Binding-site contacts:
Ligand atom CE2 contacts residue PHE19 of chain 1.B at 3.5 Å (hydrophobic).
Ligand atom C contacts residue THR69 of chain 1.B at 3.9 Å.
Ligand atom C contacts residue THR69 of chain 1.B at 3.6 Å.
Ligand atom OD2 contacts residue THR69 of chain 1.B at 3.8 Å.
Ligand atom O contacts residue THR69 of chain 1.B at 3.9 Å.
Ligand atom CD1 contacts residue LEU60 of chain 1.B at 3.8 Å (hydrophobic).
Ligand atom N contacts residue THR69 of chain 1.B at 2.9 Å (h-bond).
Ligand atom CB contacts residue TYR71 of chain 1.B at 3.9 Å (hydrophobic).
Ligand atom CE2 contacts residue ARG68 of chain 1.B at 3.0 Å.
Ligand atom OE2 contacts residue TYR71 of chain 1.B at 3.9 Å.
Ligand atom CA contacts residue THR69 of chain 1.B at 3.6 Å.
Ligand atom OD2 contacts residue ARG68 of chain 1.B at 2.6 Å (salt-bridge).
Ligand atom CD2 contacts residue ARG68 of chain 1.B at 3.6 Å.
Ligand atom CD1 contacts residue THR69 of chain 1.B at 3.7 Å.
Ligand atom CA contacts residue THR69 of chain 1.B at 3.6 Å.
Ligand atom CG1 contacts residue GLN24 of chain 1.B at 3.8 Å.
Ligand atom CG contacts residue ARG68 of chain 1.B at 3.4 Å.
Ligand atom CG2 contacts residue ARG62 of chain 1.B at 3.6 Å.
Ligand atom CE1 contacts residue THR69 of chain 1.B at 3.7 Å.
Ligand atom O contacts residue THR69 of chain 1.B at 3.6 Å.
Ligand atom N contacts residue THR69 of chain 1.B at 3.7 Å.
Ligand atom CZ contacts residue LEU26 of chain 1.B at 3.9 Å (hydrophobic).
Ligand atom CG contacts residue THR69 of chain 1.B at 3.9 Å.
Ligand atom CB contacts residue THR69 of chain 1.B at 3.4 Å.
Ligand atom CZ contacts residue THR69 of chain 1.B at 3.6 Å.
Ligand atom OE1 contacts residue GLN24 of chain 1.B at 3.1 Å (h-bond).
Ligand atom CG contacts residue THR69 of chain 1.B at 3.6 Å.
Ligand atom CE2 contacts residue THR69 of chain 1.B at 3.6 Å.
Ligand atom OE1 contacts residue TYR71 of chain 1.B at 3.5 Å (h-bond).
Ligand atom O contacts residue TYR71 of chain 1.B at 3.8 Å.
Ligand atom N contacts residue GLN24 of chain 1.B at 3.3 Å (h-bond).
Ligand atom CD2 contacts residue THR69 of chain 1.B at 3.4 Å.
Ligand atom CD contacts residue TYR71 of chain 1.B at 3.5 Å (hydrophobic).
Ligand atom CD contacts residue TYR71 of chain 1.B at 3.6 Å (hydrophobic).
Ligand atom CG contacts residue PHE19 of chain 1.B at 3.8 Å (hydrophobic).
Ligand atom CD2 contacts residue PHE19 of chain 1.B at 3.3 Å (hydrophobic).
Ligand atom OE1 contacts residue ARG70 of chain 1.B at 3.6 Å.
Ligand atom CG contacts residue TYR71 of chain 1.B at 3.4 Å (hydrophobic).
Ligand atom CB contacts residue THR69 of chain 1.B at 3.7 Å.
Ligand atom CB contacts residue ARG68 of chain 1.B at 3.4 Å.

Sequence of chain 1.B:
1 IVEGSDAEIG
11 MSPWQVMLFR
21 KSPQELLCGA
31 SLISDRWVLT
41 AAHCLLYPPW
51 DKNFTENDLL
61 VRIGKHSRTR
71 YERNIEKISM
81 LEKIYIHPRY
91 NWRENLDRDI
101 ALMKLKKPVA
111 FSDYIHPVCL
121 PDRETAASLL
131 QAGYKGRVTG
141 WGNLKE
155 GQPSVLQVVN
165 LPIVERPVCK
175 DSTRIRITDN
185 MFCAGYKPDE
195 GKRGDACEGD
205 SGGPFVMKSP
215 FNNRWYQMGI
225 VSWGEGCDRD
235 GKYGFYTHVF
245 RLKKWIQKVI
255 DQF

This small molecule binds to this protein.
Small molecule (SMILES): CC[C@H](C)[C@H](NC(=O)[C@H](CCC(=O)O)NC(=O)[C@H](/C=C/C(=O)O)NC(=O)[C@H](Cc1ccccc1)NC(=O)[C@H](CC(=O)O)NC(=O)CN)C(=O)N1CCC[C@H]1C=O